Sequence of chain 1.B:
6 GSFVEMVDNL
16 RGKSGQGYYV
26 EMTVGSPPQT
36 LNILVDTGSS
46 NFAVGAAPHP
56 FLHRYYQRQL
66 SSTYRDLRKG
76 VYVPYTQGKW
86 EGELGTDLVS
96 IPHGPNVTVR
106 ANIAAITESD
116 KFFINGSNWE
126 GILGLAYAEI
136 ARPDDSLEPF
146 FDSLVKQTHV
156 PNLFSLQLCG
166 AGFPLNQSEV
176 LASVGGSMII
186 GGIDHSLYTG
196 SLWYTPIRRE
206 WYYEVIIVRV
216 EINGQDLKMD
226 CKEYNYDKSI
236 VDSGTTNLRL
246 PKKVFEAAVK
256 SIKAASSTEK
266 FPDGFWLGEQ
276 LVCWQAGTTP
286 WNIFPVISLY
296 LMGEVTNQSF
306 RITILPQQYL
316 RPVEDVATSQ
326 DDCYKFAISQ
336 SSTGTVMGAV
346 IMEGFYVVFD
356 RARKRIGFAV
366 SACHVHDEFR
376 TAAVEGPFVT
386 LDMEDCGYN

Binding-site contacts:
Ligand atom C34 contacts residue ARG137 of chain 1.B at 3.5 Å.
Ligand atom C25 contacts residue TYR80 of chain 1.B at 3.7 Å (hydrophobic).
Ligand atom C17 contacts residue ASP41 of chain 1.B at 3.4 Å.
Ligand atom F1 contacts residue PHE117 of chain 1.B at 3.3 Å.
Ligand atom C12 contacts residue THR241 of chain 1.B at 3.5 Å.
Ligand atom N2 contacts residue THR240 of chain 1.B at 3.6 Å.
Ligand atom C18 contacts residue GLY43 of chain 1.B at 3.5 Å.
Ligand atom C13 contacts residue GLY239 of chain 1.B at 3.6 Å.
Ligand atom O3 contacts residue SER44 of chain 1.B at 3.4 Å.
Ligand atom C21 contacts residue GLY239 of chain 1.B at 3.5 Å.
Ligand atom F1 contacts residue GLY83 of chain 1.B at 3.2 Å.
Ligand atom O2 contacts residue TYR80 of chain 1.B at 3.6 Å.
Ligand atom C13 contacts residue THR241 of chain 1.B at 3.6 Å.
Ligand atom F2 contacts residue ILE119 of chain 1.B at 3.6 Å.
Ligand atom C24 contacts residue PHE117 of chain 1.B at 3.6 Å (hydrophobic).
Ligand atom F2 contacts residue TRP124 of chain 1.B at 3.4 Å.
Ligand atom C4 contacts residue GLN82 of chain 1.B at 3.4 Å.
Ligand atom C23 contacts residue PHE117 of chain 1.B at 3.5 Å (hydrophobic).
Ligand atom O1 contacts residue THR241 of chain 1.B at 2.7 Å (h-bond).
Ligand atom C17 contacts residue GLY239 of chain 1.B at 3.6 Å.
Ligand atom O3 contacts residue GLY43 of chain 1.B at 3.2 Å (h-bond).
Ligand atom O4 contacts residue TYR207 of chain 1.B at 3.3 Å.
Ligand atom C5 contacts residue GLY239 of chain 1.B at 3.5 Å.
Ligand atom N3 contacts residue ASP237 of chain 1.B at 2.7 Å (salt-bridge).
Ligand atom O2 contacts residue GLN82 of chain 1.B at 3.0 Å (h-bond).
Ligand atom C16 contacts residue ASP41 of chain 1.B at 3.5 Å.
Ligand atom C3 contacts residue GLN82 of chain 1.B at 3.5 Å.
Ligand atom O2 contacts residue THR81 of chain 1.B at 3.2 Å (h-bond).
Ligand atom O4 contacts residue GLY43 of chain 1.B at 3.1 Å (h-bond).
Ligand atom O3 contacts residue ASP41 of chain 1.B at 2.7 Å (salt-bridge).
Ligand atom C11 contacts residue THR241 of chain 1.B at 3.1 Å.
Ligand atom C33 contacts residue PRO79 of chain 1.B at 3.2 Å (hydrophobic).
Ligand atom F1 contacts residue GLN82 of chain 1.B at 3.6 Å.
Ligand atom C12 contacts residue GLY20 of chain 1.B at 3.3 Å.
Ligand atom C11 contacts residue GLY20 of chain 1.B at 3.3 Å.
Ligand atom C27 contacts residue ASP237 of chain 1.B at 3.2 Å.
Ligand atom N2 contacts residue GLY239 of chain 1.B at 3.1 Å (h-bond).
Ligand atom N3 contacts residue GLY43 of chain 1.B at 2.9 Å (h-bond).
Ligand atom C10 contacts residue GLN82 of chain 1.B at 3.3 Å.
Ligand atom C18 contacts residue ASP237 of chain 1.B at 3.5 Å.

This small molecule binds to this protein.
Small molecule (SMILES): CCCN(CCC)C(=O)c1cc(C)cc(C(=O)N[C@@H](Cc2cc(F)cc(F)c2)[C@H](O)[C@H]2C[C@@H](Oc3ccccc3)CN2)c1